Sequence of chain 19.E:
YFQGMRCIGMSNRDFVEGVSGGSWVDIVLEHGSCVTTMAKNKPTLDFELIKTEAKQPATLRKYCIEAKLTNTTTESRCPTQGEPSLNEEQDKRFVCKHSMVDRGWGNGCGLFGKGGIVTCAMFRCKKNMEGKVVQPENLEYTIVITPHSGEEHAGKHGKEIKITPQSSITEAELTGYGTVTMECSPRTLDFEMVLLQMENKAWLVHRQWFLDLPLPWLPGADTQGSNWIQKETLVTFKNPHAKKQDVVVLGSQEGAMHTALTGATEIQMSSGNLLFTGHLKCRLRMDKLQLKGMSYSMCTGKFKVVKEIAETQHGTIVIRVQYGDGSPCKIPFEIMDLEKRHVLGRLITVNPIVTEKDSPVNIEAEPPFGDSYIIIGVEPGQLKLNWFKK

Binding-site contacts:
Ligand atom N2 contacts residue ASN75 of chain 19.E at 3.0 Å (h-bond).
Ligand atom O7 contacts residue ASN75 of chain 19.E at 3.2 Å (h-bond).
Ligand atom C8 contacts residue PHE98 of chain 19.E at 3.6 Å (hydrophobic).
Ligand atom C6 contacts residue ASN75 of chain 19.E at 3.8 Å.
Ligand atom C1 contacts residue ASN75 of chain 19.E at 1.3 Å.
Ligand atom O6 contacts residue THR48 of chain 19.F at 4.0 Å.
Ligand atom O4 contacts residue NAG1 of chain 19.Z at 1.6 Å.
Ligand atom C8 contacts residue ASN75 of chain 19.E at 3.0 Å.
Ligand atom O6 contacts residue NAG1 of chain 19.Z at 4.1 Å.
Ligand atom O6 contacts residue ASN75 of chain 19.E at 3.8 Å.
Ligand atom C6 contacts residue THR48 of chain 19.F at 4.4 Å.
Ligand atom C5 contacts residue ASN75 of chain 19.E at 3.2 Å.
Ligand atom C4 contacts residue ASN75 of chain 19.E at 4.0 Å.
Ligand atom C6 contacts residue CYS45 of chain 19.F at 4.4 Å (hydrophobic).
Ligand atom C8 contacts residue MET126 of chain 19.E at 3.7 Å (hydrophobic).
Ligand atom O6 contacts residue CYS45 of chain 19.F at 3.4 Å (h-bond).
Ligand atom O5 contacts residue ASN75 of chain 19.E at 2.1 Å (h-bond).
Ligand atom O6 contacts residue GLU46 of chain 19.F at 3.8 Å.
Ligand atom O3 contacts residue NAG1 of chain 19.Z at 2.4 Å (h-bond).
Ligand atom C3 contacts residue ASN75 of chain 19.E at 3.5 Å.
Ligand atom O5 contacts residue THR48 of chain 19.F at 4.0 Å.
Ligand atom C2 contacts residue NAG1 of chain 19.Z at 4.1 Å.
Ligand atom C3 contacts residue NAG1 of chain 19.Z at 3.3 Å.
Ligand atom C6 contacts residue NAG1 of chain 19.Z at 3.4 Å.
Ligand atom C5 contacts residue NAG1 of chain 19.Z at 3.7 Å.
Ligand atom C2 contacts residue ASN75 of chain 19.E at 2.6 Å.
Ligand atom O7 contacts residue MET126 of chain 19.E at 3.1 Å.
Ligand atom C7 contacts residue ASN75 of chain 19.E at 2.8 Å.
Ligand atom C7 contacts residue MET126 of chain 19.E at 3.8 Å (hydrophobic).
Ligand atom C4 contacts residue NAG1 of chain 19.Z at 2.9 Å.

The protein below binds the small molecule below.
Small molecule (SMILES): CC(=O)N[C@@H]1[C@@H](O)[C@H](O)[C@@H](CO)O[C@H]1O

Sequence of chain 19.F:
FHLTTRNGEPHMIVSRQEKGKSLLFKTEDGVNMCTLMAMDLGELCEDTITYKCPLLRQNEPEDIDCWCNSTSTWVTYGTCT